Sequence of chain 48.A:
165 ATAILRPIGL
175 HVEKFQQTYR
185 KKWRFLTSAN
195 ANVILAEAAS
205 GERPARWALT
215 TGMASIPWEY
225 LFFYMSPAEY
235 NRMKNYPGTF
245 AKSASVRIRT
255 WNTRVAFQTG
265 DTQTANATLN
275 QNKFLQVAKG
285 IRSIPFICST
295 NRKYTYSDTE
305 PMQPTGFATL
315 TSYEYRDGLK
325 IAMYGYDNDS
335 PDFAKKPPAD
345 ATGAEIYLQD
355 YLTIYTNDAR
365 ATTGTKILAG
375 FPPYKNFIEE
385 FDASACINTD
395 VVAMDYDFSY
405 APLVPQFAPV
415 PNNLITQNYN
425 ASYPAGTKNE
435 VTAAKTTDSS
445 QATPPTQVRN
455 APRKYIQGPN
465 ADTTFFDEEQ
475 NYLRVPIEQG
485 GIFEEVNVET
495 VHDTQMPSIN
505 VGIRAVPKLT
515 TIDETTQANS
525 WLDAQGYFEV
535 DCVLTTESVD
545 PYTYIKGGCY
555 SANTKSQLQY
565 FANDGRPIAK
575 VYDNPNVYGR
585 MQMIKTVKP

Sequence of chain 41.A:
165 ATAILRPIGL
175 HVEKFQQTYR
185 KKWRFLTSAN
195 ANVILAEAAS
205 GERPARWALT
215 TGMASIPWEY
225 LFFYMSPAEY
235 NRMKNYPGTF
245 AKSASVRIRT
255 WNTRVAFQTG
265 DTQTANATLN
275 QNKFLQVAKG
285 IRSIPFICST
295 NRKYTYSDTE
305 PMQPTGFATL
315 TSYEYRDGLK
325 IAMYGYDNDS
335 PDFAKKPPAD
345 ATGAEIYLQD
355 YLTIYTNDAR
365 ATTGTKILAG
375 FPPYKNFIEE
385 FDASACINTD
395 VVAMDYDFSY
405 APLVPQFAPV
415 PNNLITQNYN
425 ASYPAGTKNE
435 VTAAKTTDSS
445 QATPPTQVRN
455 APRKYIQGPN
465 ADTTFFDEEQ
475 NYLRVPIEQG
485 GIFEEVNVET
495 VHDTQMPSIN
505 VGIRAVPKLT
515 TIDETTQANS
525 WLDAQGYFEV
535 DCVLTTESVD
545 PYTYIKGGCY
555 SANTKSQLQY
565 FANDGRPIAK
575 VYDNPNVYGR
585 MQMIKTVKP

A small-molecule ligand and the protein it binds are described below.
Small molecule (SMILES): Nc1ccn([C@H]2C[C@H](O[P](=O)(O)OC[C@H]3O[C@@H](n4cnc5c(=O)nc(N)[nH]c54)C[C@@H]3O)[C@@H](COP(=O)=O)O2)c(=O)n1

Binding-site contacts:
Ligand atom C4 contacts residue LYS379 of chain 42.A at 3.9 Å.
Ligand atom C4' contacts residue ARG251 of chain 48.A at 3.8 Å.
Ligand atom N4 contacts residue LEU169 of chain 41.A at 3.9 Å.
Ligand atom N2 contacts residue DC1 of chain 42.C at 2.8 Å (h-bond).
Ligand atom N3 contacts residue LYS186 of chain 48.A at 3.5 Å.
Ligand atom N7 contacts residue ARG170 of chain 41.A at 3.8 Å.
Ligand atom O6 contacts residue DC1 of chain 42.C at 2.9 Å (h-bond).
Ligand atom C5' contacts residue ARG184 of chain 48.A at 3.4 Å.
Ligand atom N1 contacts residue DC1 of chain 42.C at 2.9 Å (h-bond).
Ligand atom N4 contacts residue LYS186 of chain 48.A at 3.9 Å.
Ligand atom C4' contacts residue ARG184 of chain 48.A at 3.4 Å.
Ligand atom C4 contacts residue LYS186 of chain 48.A at 3.6 Å.
Ligand atom C6 contacts residue LYS186 of chain 48.A at 3.7 Å.
Ligand atom C6 contacts residue ARG170 of chain 41.A at 1.9 Å.
Ligand atom O6 contacts residue ARG170 of chain 41.A at 0.9 Å (salt-bridge).
Ligand atom C5 contacts residue ARG170 of chain 41.A at 3.1 Å.
Ligand atom N4 contacts residue ILE172 of chain 41.A at 3.7 Å.
Ligand atom C2 contacts residue ARG170 of chain 41.A at 3.9 Å.
Ligand atom OP1 contacts residue ARG251 of chain 48.A at 3.4 Å (salt-bridge).
Ligand atom N4 contacts residue LYS379 of chain 42.A at 3.0 Å (salt-bridge).
Ligand atom N1 contacts residue PRO171 of chain 41.A at 3.8 Å.
Ligand atom C2 contacts residue DC1 of chain 42.C at 3.5 Å.
Ligand atom C5 contacts residue LYS186 of chain 48.A at 3.6 Å.
Ligand atom N1 contacts residue ARG170 of chain 41.A at 2.5 Å (salt-bridge).
Ligand atom N3 contacts residue ILE172 of chain 41.A at 3.5 Å.
Ligand atom C2 contacts residue ILE172 of chain 41.A at 3.8 Å (hydrophobic).
Ligand atom O5' contacts residue ARG184 of chain 48.A at 2.3 Å (salt-bridge).
Ligand atom P contacts residue ARG184 of chain 48.A at 2.8 Å.
Ligand atom C6 contacts residue DC1 of chain 42.C at 3.5 Å.
Ligand atom O4' contacts residue ASP535 of chain 48.A at 3.7 Å.
Ligand atom N2 contacts residue PRO171 of chain 41.A at 2.9 Å (h-bond).
Ligand atom C5' contacts residue ARG251 of chain 48.A at 3.8 Å.
Ligand atom O2 contacts residue LYS185 of chain 48.A at 3.7 Å.
Ligand atom O3' contacts residue ARG184 of chain 48.A at 3.1 Å (salt-bridge).
Ligand atom C4 contacts residue ILE172 of chain 41.A at 3.5 Å (hydrophobic).
Ligand atom N2 contacts residue ILE172 of chain 41.A at 3.6 Å.
Ligand atom O2 contacts residue ARG184 of chain 48.A at 3.7 Å.
Ligand atom N4 contacts residue ASN380 of chain 42.A at 3.1 Å (h-bond).
Ligand atom C2 contacts residue PRO171 of chain 41.A at 3.6 Å (hydrophobic).
Ligand atom OP1 contacts residue ARG184 of chain 48.A at 2.5 Å (salt-bridge).

Sequence of chain 42.A:
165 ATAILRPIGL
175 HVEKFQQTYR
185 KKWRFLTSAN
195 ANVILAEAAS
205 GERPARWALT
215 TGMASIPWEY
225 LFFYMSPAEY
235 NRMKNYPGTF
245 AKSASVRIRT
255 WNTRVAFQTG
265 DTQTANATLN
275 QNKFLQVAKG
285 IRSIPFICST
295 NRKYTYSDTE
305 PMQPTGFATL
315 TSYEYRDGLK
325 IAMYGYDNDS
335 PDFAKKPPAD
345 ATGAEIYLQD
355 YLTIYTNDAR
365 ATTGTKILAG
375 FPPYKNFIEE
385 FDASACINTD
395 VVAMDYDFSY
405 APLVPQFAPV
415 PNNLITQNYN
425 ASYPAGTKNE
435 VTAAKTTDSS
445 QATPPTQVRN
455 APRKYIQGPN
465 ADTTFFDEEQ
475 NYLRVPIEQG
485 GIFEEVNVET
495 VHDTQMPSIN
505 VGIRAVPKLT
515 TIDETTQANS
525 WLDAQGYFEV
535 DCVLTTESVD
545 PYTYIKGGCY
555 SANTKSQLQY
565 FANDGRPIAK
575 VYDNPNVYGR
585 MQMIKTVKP